Binding-site contacts:
Ligand atom O3 contacts residue HIS88 of chain 1.B at 3.2 Å.
Ligand atom O2P contacts residue ALA118 of chain 1.B at 2.6 Å (h-bond).
Ligand atom O2P contacts residue ASN117 of chain 1.B at 3.1 Å.
Ligand atom O3P contacts residue HIS88 of chain 1.B at 3.8 Å.
Ligand atom P contacts residue ALA118 of chain 1.B at 3.9 Å.
Ligand atom O5 contacts residue TYR202 of chain 1.B at 2.8 Å (h-bond).
Ligand atom O3P contacts residue ARG86 of chain 1.B at 3.8 Å.
Ligand atom O1P contacts residue GLY34 of chain 1.B at 3.5 Å.
Ligand atom O1P contacts residue SER222 of chain 1.B at 3.8 Å.
Ligand atom P contacts residue HIS88 of chain 1.B at 3.5 Å.
Ligand atom O4 contacts residue SER35 of chain 1.B at 3.4 Å.
Ligand atom O1 contacts residue SER35 of chain 1.B at 3.3 Å.
Ligand atom P contacts residue ASN117 of chain 1.B at 3.9 Å.
Ligand atom O3P contacts residue SER222 of chain 1.B at 2.6 Å (h-bond).
Ligand atom P contacts residue GLY34 of chain 1.B at 3.9 Å.
Ligand atom O2P contacts residue GLY34 of chain 1.B at 3.4 Å.
Ligand atom C5 contacts residue PHE161 of chain 1.C at 3.7 Å (hydrophobic).
Ligand atom C1 contacts residue SER35 of chain 1.B at 3.8 Å.
Ligand atom C5 contacts residue TYR202 of chain 1.B at 3.5 Å (hydrophobic).
Ligand atom O1 contacts residue HIS88 of chain 1.B at 3.4 Å.
Ligand atom O1P contacts residue ARG86 of chain 1.B at 2.9 Å (salt-bridge).
Ligand atom O1P contacts residue HIS88 of chain 1.B at 2.8 Å.
Ligand atom C2 contacts residue MET221 of chain 1.B at 3.9 Å (hydrophobic).
Ligand atom O2 contacts residue SER222 of chain 1.B at 3.6 Å.
Ligand atom O2P contacts residue ARG86 of chain 1.B at 3.8 Å.
Ligand atom O3P contacts residue ASN117 of chain 1.B at 3.3 Å.
Ligand atom P contacts residue ARG86 of chain 1.B at 3.6 Å.
Ligand atom C4 contacts residue PHE161 of chain 1.C at 3.7 Å (hydrophobic).
Ligand atom C1 contacts residue ALA118 of chain 1.B at 3.7 Å (hydrophobic).
Ligand atom O3 contacts residue TYR90 of chain 1.B at 2.4 Å (h-bond).
Ligand atom O2 contacts residue HIS88 of chain 1.B at 3.6 Å (h-bond).
Ligand atom C3 contacts residue TYR90 of chain 1.B at 3.6 Å (hydrophobic).
Ligand atom O3 contacts residue PHE161 of chain 1.C at 3.4 Å.
Ligand atom C3 contacts residue MET221 of chain 1.B at 3.9 Å (hydrophobic).
Ligand atom O2P contacts residue SER35 of chain 1.B at 2.9 Å (h-bond).
Ligand atom C3 contacts residue PHE161 of chain 1.C at 3.6 Å (hydrophobic).
Ligand atom O1P contacts residue SER35 of chain 1.B at 3.4 Å (h-bond).
Ligand atom O2 contacts residue MET221 of chain 1.B at 3.1 Å (h-bond).
Ligand atom P contacts residue SER222 of chain 1.B at 3.7 Å.
Ligand atom P contacts residue SER35 of chain 1.B at 3.4 Å.

Sequence of chain 1.B:
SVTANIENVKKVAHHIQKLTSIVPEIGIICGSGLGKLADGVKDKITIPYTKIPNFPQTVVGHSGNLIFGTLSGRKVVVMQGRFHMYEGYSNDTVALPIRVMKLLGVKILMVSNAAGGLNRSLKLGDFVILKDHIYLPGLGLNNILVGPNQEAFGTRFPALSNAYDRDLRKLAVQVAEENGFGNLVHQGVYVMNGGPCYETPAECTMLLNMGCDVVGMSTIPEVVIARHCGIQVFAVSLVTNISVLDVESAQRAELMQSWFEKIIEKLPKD

Sequence of chain 1.C:
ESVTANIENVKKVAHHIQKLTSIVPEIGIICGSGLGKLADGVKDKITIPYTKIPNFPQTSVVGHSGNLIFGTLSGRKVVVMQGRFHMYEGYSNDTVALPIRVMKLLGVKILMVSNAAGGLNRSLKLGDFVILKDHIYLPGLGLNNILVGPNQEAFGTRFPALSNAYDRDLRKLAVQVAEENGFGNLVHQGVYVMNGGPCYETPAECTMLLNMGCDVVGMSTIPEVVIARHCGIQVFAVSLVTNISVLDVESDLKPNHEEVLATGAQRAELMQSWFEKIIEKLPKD

A protein and the small-molecule ligand that binds it are described below.
Small molecule (SMILES): O=P(O)(O)O[C@H]1O[C@H](CO)[C@@H](O)[C@H]1O